Binding-site contacts:
Ligand atom C4 contacts residue ASN167 of chain 2.C at 4.1 Å.
Ligand atom C6 contacts residue ASN167 of chain 2.C at 3.2 Å.
Ligand atom O7 contacts residue ASN167 of chain 2.C at 3.6 Å.
Ligand atom O7 contacts residue THR240 of chain 2.C at 3.3 Å (h-bond).
Ligand atom C2 contacts residue THR240 of chain 2.C at 4.5 Å.
Ligand atom C2 contacts residue ASN167 of chain 2.C at 2.6 Å.
Ligand atom C7 contacts residue THR240 of chain 2.C at 3.8 Å.
Ligand atom O5 contacts residue ASN167 of chain 2.C at 2.6 Å (h-bond).
Ligand atom C1 contacts residue ASN167 of chain 2.C at 1.5 Å.
Ligand atom O3 contacts residue ASN167 of chain 2.C at 3.8 Å.
Ligand atom N2 contacts residue THR240 of chain 2.C at 4.3 Å.
Ligand atom C6 contacts residue THR169 of chain 2.C at 3.9 Å.
Ligand atom C1 contacts residue THR240 of chain 2.C at 3.7 Å.
Ligand atom C5 contacts residue ASN167 of chain 2.C at 3.4 Å.
Ligand atom N2 contacts residue ASN167 of chain 2.C at 3.6 Å (h-bond).
Ligand atom C7 contacts residue ASN167 of chain 2.C at 4.0 Å.
Ligand atom O6 contacts residue THR169 of chain 2.C at 4.3 Å.
Ligand atom C8 contacts residue GLU205 of chain 2.C at 4.3 Å.
Ligand atom C3 contacts residue ASN167 of chain 2.C at 3.6 Å.

A protein and the small-molecule ligand that binds it are described below.
Small molecule (SMILES): CC(=O)N[C@@H]1[C@@H](O)[C@H](O)[C@@H](CO)O[C@H]1O

Sequence of chain 2.C:
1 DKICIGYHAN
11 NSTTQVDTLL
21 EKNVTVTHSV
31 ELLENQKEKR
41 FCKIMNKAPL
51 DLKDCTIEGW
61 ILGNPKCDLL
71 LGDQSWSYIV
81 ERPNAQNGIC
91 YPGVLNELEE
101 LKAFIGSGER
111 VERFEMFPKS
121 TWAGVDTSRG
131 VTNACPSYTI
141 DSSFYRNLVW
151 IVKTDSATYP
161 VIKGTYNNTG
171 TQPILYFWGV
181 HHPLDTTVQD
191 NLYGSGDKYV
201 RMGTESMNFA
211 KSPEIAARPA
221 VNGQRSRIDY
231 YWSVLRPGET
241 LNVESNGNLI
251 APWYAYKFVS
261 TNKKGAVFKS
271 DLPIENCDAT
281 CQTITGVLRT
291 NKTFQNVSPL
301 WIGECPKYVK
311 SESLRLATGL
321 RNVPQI